A protein and the small-molecule ligand that binds it are described below.
Small molecule (SMILES): O=C1NC(=O)c2c1c(-c1ccccc1)cc1[nH]c3ccc(O)cc3c21

Binding-site contacts:
Ligand atom C5 contacts residue GLU107 of chain 1.D at 3.5 Å.
Ligand atom C15 contacts residue LEU161 of chain 1.D at 3.5 Å (hydrophobic).
Ligand atom N1 contacts residue ALA53 of chain 1.D at 3.6 Å.
Ligand atom C5 contacts residue ALA53 of chain 1.D at 3.5 Å (hydrophobic).
Ligand atom N1 contacts residue VAL171 of chain 1.D at 4.0 Å.
Ligand atom N1 contacts residue MET106 of chain 1.D at 4.1 Å.
Ligand atom C6 contacts residue GLU107 of chain 1.D at 4.0 Å.
Ligand atom C20 contacts residue GLY112 of chain 1.D at 4.0 Å.
Ligand atom C5 contacts residue LEU161 of chain 1.D at 3.5 Å (hydrophobic).
Ligand atom C19 contacts residue GLY112 of chain 1.D at 3.9 Å.
Ligand atom C13 contacts residue LEU161 of chain 1.D at 3.4 Å (hydrophobic).
Ligand atom O2 contacts residue MET106 of chain 1.D at 3.3 Å.
Ligand atom C9 contacts residue ASP172 of chain 1.D at 3.8 Å.
Ligand atom O2 contacts residue VAL171 of chain 1.D at 3.7 Å.
Ligand atom C6 contacts residue ALA53 of chain 1.D at 4.1 Å (hydrophobic).
Ligand atom C4 contacts residue LEU161 of chain 1.D at 3.4 Å (hydrophobic).
Ligand atom O1 contacts residue ALA53 of chain 1.D at 3.7 Å.
Ligand atom O1 contacts residue CYS109 of chain 1.D at 3.1 Å (h-bond).
Ligand atom O3 contacts residue GLY110 of chain 1.D at 3.9 Å.
Ligand atom C14 contacts residue VAL40 of chain 1.D at 3.7 Å (hydrophobic).
Ligand atom C6 contacts residue VAL171 of chain 1.D at 3.6 Å (hydrophobic).
Ligand atom C1 contacts residue VAL40 of chain 1.D at 3.6 Å (hydrophobic).
Ligand atom C17 contacts residue LEU161 of chain 1.D at 3.7 Å (hydrophobic).
Ligand atom C17 contacts residue CYS109 of chain 1.D at 3.3 Å (hydrophobic).
Ligand atom C6 contacts residue MET106 of chain 1.D at 3.9 Å (hydrophobic).
Ligand atom O1 contacts residue PHE108 of chain 1.D at 3.8 Å.
Ligand atom C8 contacts residue ASP172 of chain 1.D at 3.9 Å.
Ligand atom C19 contacts residue CYS109 of chain 1.D at 3.3 Å (hydrophobic).
Ligand atom N2 contacts residue VAL40 of chain 1.D at 4.1 Å.
Ligand atom C13 contacts residue VAL40 of chain 1.D at 3.9 Å (hydrophobic).
Ligand atom N1 contacts residue GLU107 of chain 1.D at 2.8 Å (salt-bridge).
Ligand atom C3 contacts residue VAL171 of chain 1.D at 3.8 Å (hydrophobic).
Ligand atom N1 contacts residue ALA84 of chain 1.D at 4.0 Å.
Ligand atom O1 contacts residue GLU107 of chain 1.D at 3.3 Å (salt-bridge).
Ligand atom O3 contacts residue GLY112 of chain 1.D at 3.4 Å.
Ligand atom C4 contacts residue ALA53 of chain 1.D at 4.0 Å (hydrophobic).
Ligand atom O1 contacts residue LEU161 of chain 1.D at 3.6 Å.
Ligand atom O3 contacts residue CYS109 of chain 1.D at 2.6 Å (h-bond).
Ligand atom O2 contacts residue ALA84 of chain 1.D at 3.9 Å.
Ligand atom C11 contacts residue LYS55 of chain 1.D at 4.0 Å.

Sequence of chain 1.D:
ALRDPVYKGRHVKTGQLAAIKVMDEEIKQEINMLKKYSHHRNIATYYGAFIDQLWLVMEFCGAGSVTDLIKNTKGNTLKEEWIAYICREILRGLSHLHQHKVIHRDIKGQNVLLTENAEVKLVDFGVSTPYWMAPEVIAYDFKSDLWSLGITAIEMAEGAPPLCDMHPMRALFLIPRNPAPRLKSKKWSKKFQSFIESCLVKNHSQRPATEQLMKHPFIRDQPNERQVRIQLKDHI